Binding-site contacts:
Ligand atom C5' contacts residue ARG49 of chain 42.C at 2.6 Å.
Ligand atom C4' contacts residue ARG49 of chain 42.C at 3.6 Å.
Ligand atom N7 contacts residue LYS61 of chain 3.C at 3.4 Å.
Ligand atom OP2 contacts residue LYS89 of chain 42.C at 3.5 Å (salt-bridge).
Ligand atom N7 contacts residue TYR85 of chain 3.C at 3.8 Å.
Ligand atom OP1 contacts residue SER51 of chain 42.C at 2.7 Å (h-bond).
Ligand atom O5' contacts residue ARG49 of chain 42.C at 3.6 Å (salt-bridge).
Ligand atom O5' contacts residue LYS89 of chain 42.C at 3.2 Å (salt-bridge).
Ligand atom OP2 contacts residue TYR85 of chain 3.C at 2.6 Å (h-bond).
Ligand atom P contacts residue ARG49 of chain 42.C at 3.7 Å.
Ligand atom C6 contacts residue THR59 of chain 3.C at 3.5 Å.
Ligand atom OP2 contacts residue LYS57 of chain 42.C at 3.5 Å (salt-bridge).
Ligand atom OP1 contacts residue SER52 of chain 42.C at 3.1 Å.
Ligand atom C8 contacts residue LYS61 of chain 3.C at 3.6 Å.
Ligand atom OP2 contacts residue LYS57 of chain 42.C at 3.0 Å (salt-bridge).
Ligand atom C2 contacts residue SER47 of chain 3.C at 3.2 Å.
Ligand atom OP2 contacts residue THR91 of chain 42.C at 3.7 Å.
Ligand atom OP1 contacts residue LYS57 of chain 42.C at 2.9 Å.
Ligand atom N1 contacts residue SER47 of chain 3.C at 2.7 Å (h-bond).
Ligand atom C6 contacts residue THR45 of chain 3.C at 3.4 Å.
Ligand atom C5 contacts residue THR45 of chain 3.C at 3.4 Å.
Ligand atom O5' contacts residue LYS57 of chain 42.C at 2.8 Å (salt-bridge).
Ligand atom OP1 contacts residue ARG49 of chain 42.C at 2.6 Å (salt-bridge).
Ligand atom OP1 contacts residue ASN55 of chain 42.C at 3.2 Å.
Ligand atom OP2 contacts residue LYS43 of chain 3.C at 2.7 Å (salt-bridge).
Ligand atom N6 contacts residue THR45 of chain 3.C at 2.8 Å (h-bond).
Ligand atom OP1 contacts residue LYS89 of chain 42.C at 3.5 Å (salt-bridge).
Ligand atom P contacts residue SER51 of chain 42.C at 3.2 Å.
Ligand atom N7 contacts residue THR45 of chain 3.C at 2.7 Å (h-bond).
Ligand atom O3' contacts residue ARG49 of chain 42.C at 3.6 Å (salt-bridge).
Ligand atom OP2 contacts residue SER51 of chain 42.C at 3.3 Å (h-bond).
Ligand atom N6 contacts residue THR59 of chain 3.C at 2.7 Å (h-bond).
Ligand atom N6 contacts residue CYS46 of chain 3.C at 3.6 Å (h-bond).
Ligand atom N1 contacts residue THR59 of chain 3.C at 3.4 Å.
Ligand atom C5' contacts residue LYS57 of chain 42.C at 3.8 Å.
Ligand atom N9 contacts residue LYS61 of chain 3.C at 3.8 Å.
Ligand atom O3' contacts residue SER51 of chain 42.C at 3.3 Å (h-bond).
Ligand atom O4' contacts residue LYS61 of chain 3.C at 3.7 Å.
Ligand atom OP1 contacts residue ASN55 of chain 42.C at 3.0 Å (h-bond).
Ligand atom P contacts residue LYS57 of chain 42.C at 3.1 Å.

Sequence of chain 42.C:
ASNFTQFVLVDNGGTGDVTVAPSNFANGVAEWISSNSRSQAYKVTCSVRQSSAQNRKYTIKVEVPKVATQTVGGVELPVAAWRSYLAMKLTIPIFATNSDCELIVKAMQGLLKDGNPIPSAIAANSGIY

Sequence of chain 3.C:
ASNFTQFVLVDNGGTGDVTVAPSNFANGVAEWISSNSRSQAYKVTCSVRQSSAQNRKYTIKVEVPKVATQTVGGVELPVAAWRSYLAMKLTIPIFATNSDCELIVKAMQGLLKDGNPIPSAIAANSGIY

A small-molecule ligand and the protein it binds are described below.
Small molecule (SMILES): Nc1ccn([C@@H]2O[C@H](CO[P](=O)(O)O[C@H]3[C@@H](O)[C@H](n4cnc5c(N)ncnc54)O[C@@H]3CO[P](=O)(O)O[C@H]3[C@@H](O)[C@H](n4cnc5c(=O)nc(N)[nH]c54)O[C@@H]3CO[P](=O)(O)O[C@H]3[C@@H](O)[C@H](n4cnc5c(N)ncnc54)O[C@@H]3CO[P](=O)(O)O[C@H]3[C@@H](O)[C@H](n4cnc5c(N)ncnc54)O[C@@H]3CO[P](=O)(O)O[C@H]3[C@@H](O)[C@H](n4ccc(=O)[nH]c4=O)O[C@@H]3CO[P](=O)(O)O[C@H]3[C@@H](O)[C@H](n4ccc(N)nc4=O)O[C@@H]3CO[P](=O)(O)O[C@H]3[C@@H](O)[C@H](n4ccc(=O)[nH]c4=O)O[C@@H]3CO[P](=O)(O)O[C@H]3[C@@H](O)[C@H](n4cnc5c(=O)nc(N)[nH]c54)O[C@@H]3CO)[C@@H](O)[C@H]2O)c(=O)n1